The protein below binds the small molecule below.
Small molecule (SMILES): O=c1[nH]cnc2c(-n3cc(CCN4CCC(Cc5ccc(Cl)cc5)CC4)cn3)nccc12

Binding-site contacts:
Ligand atom C15 contacts residue PHE186 of chain 1.C at 3.6 Å (hydrophobic).
Ligand atom N2 contacts residue GLU191 of chain 1.C at 3.4 Å (salt-bridge).
Ligand atom C14 contacts residue HIS189 of chain 1.C at 4.0 Å.
Ligand atom N2 contacts residue ZN1 of chain 1.M at 2.7 Å.
Ligand atom N3 contacts residue HIS189 of chain 1.C at 3.1 Å (h-bond).
Ligand atom C19 contacts residue TYR133 of chain 1.C at 3.5 Å (hydrophobic).
Ligand atom C8 contacts residue TYR178 of chain 1.C at 3.6 Å (hydrophobic).
Ligand atom C11 contacts residue TYR178 of chain 1.C at 3.5 Å (hydrophobic).
Ligand atom N5 contacts residue TYR178 of chain 1.C at 3.6 Å.
Ligand atom C10 contacts residue TYR178 of chain 1.C at 4.0 Å (hydrophobic).
Ligand atom C15 contacts residue ZN1 of chain 1.M at 4.0 Å.
Ligand atom C21 contacts residue TYR176 of chain 1.C at 3.7 Å (hydrophobic).
Ligand atom C12 contacts residue HIS189 of chain 1.C at 3.8 Å.
Ligand atom C20 contacts residue ASP136 of chain 1.C at 3.3 Å.
Ligand atom C19 contacts residue PHE186 of chain 1.C at 3.5 Å (hydrophobic).
Ligand atom N1 contacts residue ZN1 of chain 1.M at 3.2 Å.
Ligand atom C18 contacts residue TYR178 of chain 1.C at 3.3 Å (hydrophobic).
Ligand atom C13 contacts residue ZN1 of chain 1.M at 2.9 Å.
Ligand atom O contacts residue TYR133 of chain 1.C at 3.4 Å (h-bond).
Ligand atom N4 contacts residue TYR178 of chain 1.C at 3.6 Å.
Ligand atom C12 contacts residue ZN1 of chain 1.M at 3.9 Å.
Ligand atom C15 contacts residue TRP209 of chain 1.C at 3.6 Å (hydrophobic).
Ligand atom C18 contacts residue PHE186 of chain 1.C at 3.9 Å (hydrophobic).
Ligand atom C18 contacts residue TYR133 of chain 1.C at 3.6 Å (hydrophobic).
Ligand atom N3 contacts residue ZN1 of chain 1.M at 1.9 Å.
Ligand atom N3 contacts residue HIS277 of chain 1.C at 3.4 Å (h-bond).
Ligand atom C9 contacts residue TYR178 of chain 1.C at 4.0 Å (hydrophobic).
Ligand atom C12 contacts residue GLU191 of chain 1.C at 3.7 Å.
Ligand atom N3 contacts residue GLU191 of chain 1.C at 3.6 Å.
Ligand atom N2 contacts residue HIS189 of chain 1.C at 2.8 Å (h-bond).
Ligand atom C14 contacts residue ZN1 of chain 1.M at 2.7 Å.
Ligand atom C14 contacts residue HIS277 of chain 1.C at 3.4 Å.
Ligand atom O contacts residue LYS207 of chain 1.C at 3.2 Å (salt-bridge).
Ligand atom C16 contacts residue PHE186 of chain 1.C at 3.7 Å (hydrophobic).
Ligand atom N5 contacts residue TYR133 of chain 1.C at 2.7 Å (h-bond).
Ligand atom C13 contacts residue HIS189 of chain 1.C at 3.4 Å.
Ligand atom N1 contacts residue HIS189 of chain 1.C at 3.3 Å (h-bond).
Ligand atom O contacts residue PHE186 of chain 1.C at 3.3 Å.
Ligand atom N5 contacts residue PHE186 of chain 1.C at 3.9 Å.
Ligand atom C14 contacts residue TRP209 of chain 1.C at 3.8 Å (hydrophobic).

Sequence of chain 1.C:
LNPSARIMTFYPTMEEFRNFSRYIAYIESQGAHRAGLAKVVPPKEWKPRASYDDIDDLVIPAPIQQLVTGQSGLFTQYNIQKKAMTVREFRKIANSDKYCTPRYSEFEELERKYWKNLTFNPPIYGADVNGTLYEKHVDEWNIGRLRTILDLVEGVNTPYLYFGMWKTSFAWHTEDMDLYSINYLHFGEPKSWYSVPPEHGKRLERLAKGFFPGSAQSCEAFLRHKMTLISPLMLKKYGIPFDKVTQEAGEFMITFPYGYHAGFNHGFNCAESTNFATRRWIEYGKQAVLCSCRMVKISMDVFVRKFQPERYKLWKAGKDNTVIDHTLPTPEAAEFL